Binding-site contacts:
Ligand atom O24 contacts residue ASN133 of chain 1.A at 3.1 Å (h-bond).
Ligand atom O29 contacts residue PRO204 of chain 1.A at 3.1 Å (h-bond).
Ligand atom C5 contacts residue LEU192 of chain 1.A at 3.5 Å (hydrophobic).
Ligand atom C19 contacts residue ILE222 of chain 1.A at 3.5 Å (hydrophobic).
Ligand atom O13 contacts residue SER128 of chain 1.A at 3.7 Å.
Ligand atom O12 contacts residue ILE222 of chain 1.A at 3.4 Å.
Ligand atom O30 contacts residue NAP1 of chain 1.E at 3.5 Å.
Ligand atom C10 contacts residue NAP1 of chain 1.E at 3.6 Å.
Ligand atom C14 contacts residue ILE222 of chain 1.A at 3.6 Å (hydrophobic).
Ligand atom C3 contacts residue MYC1 of chain 1.G at 3.4 Å.
Ligand atom C18 contacts residue ASN133 of chain 1.A at 3.6 Å.
Ligand atom O23 contacts residue ILE134 of chain 1.A at 3.6 Å.
Ligand atom C19 contacts residue ALA129 of chain 1.A at 3.6 Å (hydrophobic).
Ligand atom O27 contacts residue ALA129 of chain 1.A at 3.2 Å (h-bond).
Ligand atom O25 contacts residue GLN227 of chain 1.A at 2.5 Å (h-bond).
Ligand atom O27 contacts residue GLY130 of chain 1.A at 3.6 Å.
Ligand atom O29 contacts residue MYC1 of chain 1.G at 3.7 Å.
Ligand atom O29 contacts residue SER205 of chain 1.A at 3.4 Å.
Ligand atom O13 contacts residue NAP1 of chain 1.E at 3.1 Å.
Ligand atom C1 contacts residue MYC1 of chain 1.G at 3.4 Å.
Ligand atom O13 contacts residue MYC1 of chain 1.G at 3.0 Å.
Ligand atom C9 contacts residue NAP1 of chain 1.E at 3.3 Å.
Ligand atom O27 contacts residue NAP1 of chain 1.E at 3.3 Å.
Ligand atom C19 contacts residue GLY130 of chain 1.A at 3.7 Å.
Ligand atom O27 contacts residue MYC1 of chain 1.G at 3.2 Å (h-bond).
Ligand atom C17 contacts residue ALA129 of chain 1.A at 3.5 Å (hydrophobic).
Ligand atom O23 contacts residue ALA129 of chain 1.A at 3.6 Å (h-bond).
Ligand atom C2 contacts residue MYC1 of chain 1.G at 3.4 Å.
Ligand atom C17 contacts residue GLN227 of chain 1.A at 3.4 Å.
Ligand atom O30 contacts residue MYC1 of chain 1.G at 3.1 Å.
Ligand atom O23 contacts residue ASN133 of chain 1.A at 2.6 Å (h-bond).
Ligand atom C16 contacts residue GLN227 of chain 1.A at 3.4 Å.
Ligand atom C16 contacts residue ALA129 of chain 1.A at 3.6 Å (hydrophobic).
Ligand atom C6 contacts residue MYC1 of chain 1.G at 3.6 Å.
Ligand atom C10 contacts residue MYC1 of chain 1.G at 3.5 Å.
Ligand atom O29 contacts residue THR208 of chain 1.A at 2.7 Å (h-bond).
Ligand atom O27 contacts residue SER128 of chain 1.A at 2.7 Å (h-bond).
Ligand atom O24 contacts residue GLN227 of chain 1.A at 2.6 Å (h-bond).
Ligand atom C18 contacts residue ALA129 of chain 1.A at 3.4 Å (hydrophobic).
Ligand atom C9 contacts residue MYC1 of chain 1.G at 3.3 Å.

Sequence of chain 1.A:
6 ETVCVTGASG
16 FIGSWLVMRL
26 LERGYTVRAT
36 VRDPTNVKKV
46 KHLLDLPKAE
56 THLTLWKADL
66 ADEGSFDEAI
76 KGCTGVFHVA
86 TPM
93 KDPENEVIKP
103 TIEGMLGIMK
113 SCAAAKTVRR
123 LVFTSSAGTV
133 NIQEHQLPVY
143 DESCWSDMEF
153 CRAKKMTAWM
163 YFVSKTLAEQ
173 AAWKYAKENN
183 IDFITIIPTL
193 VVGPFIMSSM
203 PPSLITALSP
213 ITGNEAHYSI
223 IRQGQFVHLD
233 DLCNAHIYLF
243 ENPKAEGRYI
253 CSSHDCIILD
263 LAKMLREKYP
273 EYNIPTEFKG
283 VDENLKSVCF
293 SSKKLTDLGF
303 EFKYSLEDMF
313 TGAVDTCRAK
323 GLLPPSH

This small molecule binds to this protein.
Small molecule (SMILES): O=c1c(O)c(-c2cc(O)c(O)c(O)c2)oc2cc(O)cc(O)c12